Binding-site contacts:
Ligand atom C7 contacts residue SER48 of chain 2.C at 3.4 Å.
Ligand atom C4 contacts residue LEU116 of chain 2.C at 3.5 Å (hydrophobic).
Ligand atom C7 contacts residue ZN1 of chain 2.M at 3.1 Å.
Ligand atom N contacts residue NAD1 of chain 2.O at 4.3 Å.
Ligand atom N contacts residue ZN1 of chain 2.M at 4.3 Å.
Ligand atom O contacts residue SER48 of chain 2.C at 2.9 Å (h-bond).
Ligand atom C4 contacts residue ILE318 of chain 2.C at 4.1 Å (hydrophobic).
Ligand atom C3 contacts residue ILE318 of chain 2.C at 4.4 Å (hydrophobic).
Ligand atom O contacts residue ZN1 of chain 2.M at 2.0 Å.
Ligand atom C7 contacts residue HIS67 of chain 2.C at 3.4 Å.
Ligand atom C6 contacts residue PHE93 of chain 2.C at 4.0 Å (hydrophobic).
Ligand atom C5 contacts residue LEU141 of chain 2.C at 4.0 Å (hydrophobic).
Ligand atom C3 contacts residue VAL294 of chain 2.C at 3.7 Å (hydrophobic).
Ligand atom C2 contacts residue VAL294 of chain 2.C at 3.6 Å (hydrophobic).
Ligand atom C5 contacts residue LEU116 of chain 2.C at 4.0 Å (hydrophobic).
Ligand atom N contacts residue PHE93 of chain 2.C at 4.1 Å.
Ligand atom C2 contacts residue SER48 of chain 2.C at 3.1 Å.
Ligand atom O contacts residue CYS46 of chain 2.C at 3.7 Å.
Ligand atom O contacts residue HIS67 of chain 2.C at 3.0 Å (h-bond).
Ligand atom O contacts residue PHE93 of chain 2.C at 4.3 Å.
Ligand atom C5 contacts residue ILE318 of chain 2.C at 4.3 Å (hydrophobic).
Ligand atom C7 contacts residue CYS174 of chain 2.C at 4.0 Å (hydrophobic).
Ligand atom C6 contacts residue LEU141 of chain 2.C at 3.4 Å (hydrophobic).
Ligand atom C2 contacts residue NAD1 of chain 2.O at 3.7 Å.
Ligand atom C7 contacts residue NAD1 of chain 2.O at 4.1 Å.
Ligand atom C3 contacts residue NAD1 of chain 2.O at 3.4 Å.
Ligand atom N contacts residue SER48 of chain 2.C at 3.5 Å (h-bond).
Ligand atom C5 contacts residue PHE93 of chain 2.C at 3.8 Å (hydrophobic).
Ligand atom O contacts residue CYS174 of chain 2.C at 3.1 Å (h-bond).
Ligand atom C7 contacts residue PHE93 of chain 2.C at 3.9 Å (hydrophobic).
Ligand atom O contacts residue NAD1 of chain 2.O at 3.2 Å.
Ligand atom C3 contacts residue LEU309 of chain 1.B at 4.5 Å (hydrophobic).

The protein below binds the small molecule below.
Small molecule (SMILES): O=CN1CCCCC1

Sequence of chain 2.C:
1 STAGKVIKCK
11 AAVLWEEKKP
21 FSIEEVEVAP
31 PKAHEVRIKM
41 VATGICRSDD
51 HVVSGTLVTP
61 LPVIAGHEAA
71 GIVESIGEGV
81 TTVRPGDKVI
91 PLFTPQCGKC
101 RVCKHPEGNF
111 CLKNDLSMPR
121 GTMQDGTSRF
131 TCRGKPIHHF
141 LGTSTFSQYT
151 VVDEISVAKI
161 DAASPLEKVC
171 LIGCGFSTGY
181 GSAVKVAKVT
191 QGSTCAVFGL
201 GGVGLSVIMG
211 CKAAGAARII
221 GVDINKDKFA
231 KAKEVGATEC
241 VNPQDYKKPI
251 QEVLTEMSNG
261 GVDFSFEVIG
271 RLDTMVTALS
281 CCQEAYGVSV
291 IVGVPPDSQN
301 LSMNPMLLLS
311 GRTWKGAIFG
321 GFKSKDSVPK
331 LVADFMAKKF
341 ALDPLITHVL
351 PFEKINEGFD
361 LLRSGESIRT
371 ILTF

Sequence of chain 1.B:
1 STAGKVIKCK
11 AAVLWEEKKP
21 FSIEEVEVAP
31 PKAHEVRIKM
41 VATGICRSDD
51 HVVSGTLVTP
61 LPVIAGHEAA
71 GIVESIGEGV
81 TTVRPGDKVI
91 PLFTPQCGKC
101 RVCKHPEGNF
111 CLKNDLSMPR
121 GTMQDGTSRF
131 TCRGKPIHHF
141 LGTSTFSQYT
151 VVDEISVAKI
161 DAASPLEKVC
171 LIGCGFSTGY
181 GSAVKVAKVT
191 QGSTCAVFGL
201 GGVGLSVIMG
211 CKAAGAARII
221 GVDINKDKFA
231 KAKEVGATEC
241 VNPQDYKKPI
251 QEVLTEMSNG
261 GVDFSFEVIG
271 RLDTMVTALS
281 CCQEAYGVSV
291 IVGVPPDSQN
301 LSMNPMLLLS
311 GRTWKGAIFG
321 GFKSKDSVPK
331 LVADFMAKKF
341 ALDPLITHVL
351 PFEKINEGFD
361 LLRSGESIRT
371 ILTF